Sequence of chain 1.B:
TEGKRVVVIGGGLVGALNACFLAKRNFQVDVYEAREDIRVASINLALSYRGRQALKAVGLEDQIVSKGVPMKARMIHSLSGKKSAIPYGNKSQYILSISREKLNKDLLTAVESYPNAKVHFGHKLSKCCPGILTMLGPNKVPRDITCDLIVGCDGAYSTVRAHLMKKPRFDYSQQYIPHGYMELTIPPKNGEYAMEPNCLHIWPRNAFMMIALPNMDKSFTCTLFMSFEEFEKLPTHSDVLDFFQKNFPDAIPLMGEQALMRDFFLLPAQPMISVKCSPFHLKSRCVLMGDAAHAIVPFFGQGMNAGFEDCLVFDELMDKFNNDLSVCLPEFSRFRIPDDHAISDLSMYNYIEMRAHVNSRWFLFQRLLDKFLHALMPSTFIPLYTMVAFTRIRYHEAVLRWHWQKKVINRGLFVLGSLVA

Binding-site contacts:
Ligand atom C10 contacts residue ILE217 of chain 1.B at 3.4 Å (hydrophobic).
Ligand atom CL4 contacts residue MET224 of chain 1.B at 3.2 Å.
Ligand atom C31 contacts residue FAD1 of chain 1.G at 3.5 Å.
Ligand atom C13 contacts residue PHE314 of chain 1.B at 3.5 Å (hydrophobic).
Ligand atom F5 contacts residue ILE226 of chain 1.B at 3.5 Å.
Ligand atom O16 contacts residue PHE315 of chain 1.B at 3.4 Å.
Ligand atom CL2 contacts residue TYR101 of chain 1.B at 3.6 Å.
Ligand atom C1 contacts residue ILE226 of chain 1.B at 3.5 Å (hydrophobic).
Ligand atom C8 contacts residue TYR101 of chain 1.B at 3.6 Å (hydrophobic).
Ligand atom O7 contacts residue LEU215 of chain 1.B at 3.7 Å.
Ligand atom F5 contacts residue ILE217 of chain 1.B at 3.3 Å.
Ligand atom C3 contacts residue ASN365 of chain 1.B at 3.2 Å.
Ligand atom N22 contacts residue GLY316 of chain 1.B at 3.7 Å.
Ligand atom O2 contacts residue ILE226 of chain 1.B at 3.5 Å.
Ligand atom C24 contacts residue FAD1 of chain 1.G at 3.6 Å.
Ligand atom C20 contacts residue PHE315 of chain 1.B at 3.8 Å (hydrophobic).
Ligand atom O7 contacts residue TYR101 of chain 1.B at 2.4 Å (h-bond).
Ligand atom C29 contacts residue FAD1 of chain 1.G at 3.4 Å.
Ligand atom F5 contacts residue MET224 of chain 1.B at 3.0 Å.
Ligand atom O6 contacts residue ARG87 of chain 1.B at 2.8 Å (salt-bridge).
Ligand atom C10 contacts residue PHE378 of chain 1.B at 3.8 Å (hydrophobic).
Ligand atom C21 contacts residue PHE315 of chain 1.B at 3.5 Å (hydrophobic).
Ligand atom C32 contacts residue FAD1 of chain 1.G at 3.7 Å.
Ligand atom N22 contacts residue PHE315 of chain 1.B at 3.5 Å.
Ligand atom N25 contacts residue GLY316 of chain 1.B at 3.7 Å.
Ligand atom O7 contacts residue ARG87 of chain 1.B at 3.7 Å.
Ligand atom C27 contacts residue ILE226 of chain 1.B at 3.5 Å (hydrophobic).
Ligand atom O2 contacts residue FAD1 of chain 1.G at 3.6 Å.
Ligand atom C30 contacts residue ILE226 of chain 1.B at 3.5 Å (hydrophobic).
Ligand atom C1 contacts residue THR238 of chain 1.B at 3.0 Å.
Ligand atom C30 contacts residue FAD1 of chain 1.G at 3.2 Å.
Ligand atom C32 contacts residue ILE226 of chain 1.B at 3.0 Å (hydrophobic).
Ligand atom S19 contacts residue ILE108 of chain 1.B at 3.6 Å.
Ligand atom C32 contacts residue PRO313 of chain 1.B at 3.7 Å (hydrophobic).
Ligand atom C1 contacts residue FAD1 of chain 1.G at 3.3 Å.
Ligand atom C31 contacts residue ILE226 of chain 1.B at 3.0 Å (hydrophobic).
Ligand atom C27 contacts residue PRO313 of chain 1.B at 3.0 Å (hydrophobic).
Ligand atom C8 contacts residue ARG87 of chain 1.B at 3.5 Å.
Ligand atom C23 contacts residue GLY316 of chain 1.B at 3.6 Å.
Ligand atom C26 contacts residue GLY316 of chain 1.B at 3.4 Å.

The small molecule below binds the protein below.
Small molecule (SMILES): COc1ccc2c(c1)CN(c1nc(C(=O)N(C)c3cc(Cl)c(F)cc3C(=O)O)c(Cl)s1)C2